Sequence of chain 2.B:
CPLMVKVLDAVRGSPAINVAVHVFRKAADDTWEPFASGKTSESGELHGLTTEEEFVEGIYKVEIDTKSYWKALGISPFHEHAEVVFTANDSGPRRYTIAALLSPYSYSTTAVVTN

Binding-site contacts:
Ligand atom C03 contacts residue XBS1 of chain 2.D at 0.5 Å.
Ligand atom C12 contacts residue LYS16 of chain 2.B at 3.3 Å.
Ligand atom O03 contacts residue SER118 of chain 2.B at 2.9 Å (h-bond).
Ligand atom C15 contacts residue SER118 of chain 1.B at 3.0 Å.
Ligand atom C13 contacts residue LEU18 of chain 2.B at 3.7 Å (hydrophobic).
Ligand atom C14 contacts residue XBS1 of chain 2.D at 1.9 Å.
Ligand atom O04 contacts residue LEU111 of chain 2.B at 3.6 Å.
Ligand atom C09 contacts residue XBS1 of chain 2.D at 0.8 Å.
Ligand atom C15 contacts residue SER118 of chain 2.B at 3.5 Å.
Ligand atom C07 contacts residue LEU18 of chain 2.B at 3.5 Å (hydrophobic).
Ligand atom C14 contacts residue LEU18 of chain 2.B at 3.1 Å (hydrophobic).
Ligand atom C02 contacts residue XBS1 of chain 2.D at 1.3 Å.
Ligand atom C01 contacts residue SER118 of chain 2.B at 3.1 Å.
Ligand atom C05 contacts residue ALA109 of chain 2.B at 3.5 Å (hydrophobic).
Ligand atom C02 contacts residue SER118 of chain 2.B at 3.6 Å.
Ligand atom C08 contacts residue XBS1 of chain 2.D at 0.8 Å.
Ligand atom C15 contacts residue XBS1 of chain 2.D at 0.5 Å.
Ligand atom B01 contacts residue XBS1 of chain 2.D at 3.4 Å.
Ligand atom C04 contacts residue XBS1 of chain 2.D at 1.6 Å.
Ligand atom O04 contacts residue XBS1 of chain 2.D at 1.1 Å.
Ligand atom C15 contacts residue LEU111 of chain 1.B at 3.5 Å (hydrophobic).
Ligand atom C11 contacts residue LYS16 of chain 2.B at 3.2 Å.
Ligand atom O03 contacts residue LEU111 of chain 1.B at 3.4 Å.
Ligand atom O03 contacts residue XBS1 of chain 2.D at 0.9 Å (h-bond).
Ligand atom O03 contacts residue SER118 of chain 1.B at 3.0 Å (h-bond).
Ligand atom C15 contacts residue LEU111 of chain 2.B at 3.7 Å (hydrophobic).
Ligand atom O02 contacts residue LYS16 of chain 2.B at 2.7 Å (salt-bridge).
Ligand atom C13 contacts residue XBS1 of chain 2.D at 2.2 Å.
Ligand atom C12 contacts residue XBS1 of chain 2.D at 2.0 Å.
Ligand atom C01 contacts residue XBS1 of chain 2.D at 1.1 Å.
Ligand atom C07 contacts residue XBS1 of chain 2.D at 1.4 Å.
Ligand atom C06 contacts residue ALA109 of chain 2.B at 3.6 Å (hydrophobic).
Ligand atom B01 contacts residue LYS16 of chain 2.B at 3.0 Å.
Ligand atom C06 contacts residue XBS1 of chain 2.D at 2.5 Å.
Ligand atom O01 contacts residue MET14 of chain 1.B at 3.6 Å.
Ligand atom C06 contacts residue THR120 of chain 2.B at 3.7 Å.
Ligand atom O04 contacts residue SER118 of chain 1.B at 2.4 Å (h-bond).
Ligand atom C10 contacts residue XBS1 of chain 2.D at 0.8 Å.
Ligand atom C05 contacts residue XBS1 of chain 2.D at 2.6 Å.
Ligand atom C11 contacts residue XBS1 of chain 2.D at 1.0 Å.

Sequence of chain 1.B:
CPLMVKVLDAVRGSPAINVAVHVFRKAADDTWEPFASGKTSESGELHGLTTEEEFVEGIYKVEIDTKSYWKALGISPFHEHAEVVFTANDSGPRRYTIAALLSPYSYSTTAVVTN

A protein and the small-molecule ligand that binds it are described below.
Small molecule (SMILES): O=C(O)c1cccc(/C=C/c2ccc(B(O)O)cc2)c1